Binding-site contacts:
Ligand atom OAG contacts residue LYS82 of chain 1.H at 3.1 Å (salt-bridge).
Ligand atom OAG contacts residue ARG117 of chain 1.H at 3.5 Å (salt-bridge).
Ligand atom OAH contacts residue GLY83 of chain 1.H at 3.5 Å (h-bond).
Ligand atom OAD contacts residue MG1 of chain 1.JA at 3.0 Å.
Ligand atom OAG contacts residue ARG215 of chain 1.H at 3.5 Å (salt-bridge).
Ligand atom OAJ contacts residue ASP153 of chain 1.H at 2.8 Å (salt-bridge).
Ligand atom OAI contacts residue THR157 of chain 1.H at 2.8 Å (h-bond).
Ligand atom OAE contacts residue ASP153 of chain 1.H at 3.5 Å.
Ligand atom N7 contacts residue ASP153 of chain 1.H at 3.3 Å (salt-bridge).
Ligand atom O6 contacts residue VAL203 of chain 1.H at 3.4 Å (h-bond).
Ligand atom O6 contacts residue LYS181 of chain 1.H at 3.1 Å (salt-bridge).
Ligand atom OAE contacts residue THR154 of chain 1.H at 2.8 Å (h-bond).
Ligand atom N2 contacts residue ASP209 of chain 1.H at 3.0 Å (salt-bridge).
Ligand atom OAB contacts residue ASP209 of chain 1.H at 3.5 Å (salt-bridge).
Ligand atom N2 contacts residue LEU208 of chain 1.H at 3.5 Å.
Ligand atom OAH contacts residue MG1 of chain 1.IA at 3.6 Å.
Ligand atom O6 contacts residue PHE202 of chain 1.H at 3.4 Å.
Ligand atom OAB contacts residue MG1 of chain 1.JA at 2.1 Å.
Ligand atom CAM contacts residue MG1 of chain 1.JA at 3.5 Å.
Ligand atom OAD contacts residue ASP209 of chain 1.H at 2.9 Å (salt-bridge).
Ligand atom OAI contacts residue LYS156 of chain 1.H at 3.4 Å (salt-bridge).
Ligand atom PBF contacts residue GLY155 of chain 1.H at 3.6 Å.
Ligand atom OAI contacts residue THR154 of chain 1.H at 3.6 Å (h-bond).
Ligand atom C6 contacts residue PHE202 of chain 1.H at 3.4 Å (hydrophobic).
Ligand atom C2 contacts residue PHE202 of chain 1.H at 3.5 Å (hydrophobic).
Ligand atom PBF contacts residue THR154 of chain 1.H at 3.6 Å.
Ligand atom C2 contacts residue VAL203 of chain 1.H at 3.2 Å (hydrophobic).
Ligand atom N2 contacts residue VAL203 of chain 1.H at 2.8 Å (h-bond).
Ligand atom OAI contacts residue GLY155 of chain 1.H at 3.6 Å.
Ligand atom OAJ contacts residue THR154 of chain 1.H at 3.0 Å (h-bond).
Ligand atom OAF contacts residue GLU149 of chain 1.H at 3.5 Å (salt-bridge).
Ligand atom O6 contacts residue ALA201 of chain 1.H at 3.6 Å (h-bond).
Ligand atom OAD contacts residue ARG215 of chain 1.H at 3.2 Å (salt-bridge).
Ligand atom OAJ contacts residue GLY155 of chain 1.H at 2.7 Å (h-bond).
Ligand atom N1 contacts residue PHE202 of chain 1.H at 3.3 Å.
Ligand atom OAF contacts residue ILE151 of chain 1.H at 3.5 Å (h-bond).
Ligand atom N2 contacts residue PHE202 of chain 1.H at 3.7 Å.
Ligand atom N1 contacts residue VAL203 of chain 1.H at 2.8 Å (h-bond).
Ligand atom CAU contacts residue MG1 of chain 1.JA at 3.2 Å.
Ligand atom C5 contacts residue ILE151 of chain 1.H at 3.7 Å (hydrophobic).

Sequence of chain 1.H:
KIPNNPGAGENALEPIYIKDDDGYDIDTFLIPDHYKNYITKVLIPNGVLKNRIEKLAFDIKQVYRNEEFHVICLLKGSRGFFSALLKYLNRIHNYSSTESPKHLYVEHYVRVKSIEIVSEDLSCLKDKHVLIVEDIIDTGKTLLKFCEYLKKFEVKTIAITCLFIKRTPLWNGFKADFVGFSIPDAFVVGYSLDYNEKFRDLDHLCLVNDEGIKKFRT

This small molecule binds to this protein.
Small molecule (SMILES): Nc1nc2c(ncn2[C@@H]2CN(C(=O)CCP(=O)(O)O)C[C@H]2OC[C@@H](O)P(=O)(O)O)c(=O)[nH]1